Binding-site contacts:
Ligand atom C6 contacts residue GLY67 of chain 1.A at 4.4 Å.
Ligand atom O6 contacts residue TYR29 of chain 1.A at 3.0 Å (h-bond).
Ligand atom O3 contacts residue GLY90 of chain 1.A at 4.0 Å.
Ligand atom O4 contacts residue ASP71 of chain 1.A at 2.6 Å (salt-bridge).
Ligand atom O4 contacts residue GLY91 of chain 1.A at 3.3 Å (h-bond).
Ligand atom C5 contacts residue TYR29 of chain 1.A at 4.5 Å (hydrophobic).
Ligand atom O6 contacts residue TYR69 of chain 1.A at 3.0 Å (h-bond).
Ligand atom C1 contacts residue ASP68 of chain 1.A at 3.9 Å.
Ligand atom O6 contacts residue ASP68 of chain 1.A at 3.1 Å (salt-bridge).
Ligand atom O4 contacts residue TYR29 of chain 1.A at 4.0 Å.
Ligand atom C4 contacts residue GLY67 of chain 1.A at 4.4 Å.
Ligand atom O6 contacts residue GLY67 of chain 1.A at 3.2 Å (h-bond).
Ligand atom C6 contacts residue TYR29 of chain 1.A at 3.8 Å (hydrophobic).
Ligand atom O4 contacts residue GLY90 of chain 1.A at 3.7 Å.
Ligand atom O5 contacts residue ASP68 of chain 1.A at 3.0 Å (salt-bridge).
Ligand atom C2 contacts residue GLY67 of chain 1.A at 4.5 Å.
Ligand atom O6 contacts residue SER66 of chain 1.A at 4.2 Å.
Ligand atom C5 contacts residue ASP71 of chain 1.A at 4.1 Å.
Ligand atom C6 contacts residue ASP71 of chain 1.A at 3.5 Å.
Ligand atom C6 contacts residue ASP68 of chain 1.A at 3.8 Å.
Ligand atom C5 contacts residue GLY67 of chain 1.A at 4.4 Å.
Ligand atom C3 contacts residue ASP68 of chain 1.A at 3.5 Å.
Ligand atom C3 contacts residue GLY91 of chain 1.A at 3.8 Å.
Ligand atom O3 contacts residue GLY91 of chain 1.A at 3.0 Å (h-bond).
Ligand atom C4 contacts residue GLY90 of chain 1.A at 4.4 Å.
Ligand atom O5 contacts residue TYR69 of chain 1.A at 4.5 Å.
Ligand atom C4 contacts residue ASP71 of chain 1.A at 3.5 Å.
Ligand atom C2 contacts residue ASP68 of chain 1.A at 3.6 Å.
Ligand atom C5 contacts residue ASP68 of chain 1.A at 3.9 Å.
Ligand atom O3 contacts residue ASP68 of chain 1.A at 3.0 Å (salt-bridge).
Ligand atom C6 contacts residue TYR69 of chain 1.A at 3.7 Å (hydrophobic).
Ligand atom O6 contacts residue ASP71 of chain 1.A at 2.6 Å (salt-bridge).
Ligand atom O5 contacts residue GLY67 of chain 1.A at 3.8 Å.
Ligand atom O4 contacts residue ASP68 of chain 1.A at 4.3 Å.
Ligand atom C4 contacts residue GLY91 of chain 1.A at 3.5 Å.
Ligand atom C4 contacts residue ASP68 of chain 1.A at 3.5 Å.
Ligand atom O5 contacts residue ASP68 of chain 1.A at 4.4 Å.
Ligand atom C6 contacts residue TYR29 of chain 1.A at 3.7 Å (hydrophobic).

A small-molecule ligand and the protein it binds are described below.
Small molecule (SMILES): OC[C@H]1O[C@H](O[C@H]2[C@H](O)[C@@H](O)[C@H](O)O[C@@H]2CO)[C@H](O)[C@@H](O)[C@@H]1O

Sequence of chain 1.A:
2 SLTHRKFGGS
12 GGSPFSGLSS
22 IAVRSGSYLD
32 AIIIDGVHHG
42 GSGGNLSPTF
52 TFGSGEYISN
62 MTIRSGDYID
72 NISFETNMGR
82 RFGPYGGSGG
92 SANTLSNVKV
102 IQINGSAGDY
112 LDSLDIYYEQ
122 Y